A small-molecule ligand and the protein it binds are described below.
Small molecule (SMILES): C[C@H](N)c1ncnn1C

Sequence of chain 4.A:
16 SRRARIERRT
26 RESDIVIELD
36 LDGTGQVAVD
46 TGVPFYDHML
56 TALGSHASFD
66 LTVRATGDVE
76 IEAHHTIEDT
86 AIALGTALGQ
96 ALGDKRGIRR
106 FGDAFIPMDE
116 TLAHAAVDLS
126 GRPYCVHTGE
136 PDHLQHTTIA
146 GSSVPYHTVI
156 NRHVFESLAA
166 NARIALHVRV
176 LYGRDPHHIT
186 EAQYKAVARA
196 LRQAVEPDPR

Binding-site contacts:
Ligand atom N7 contacts residue MN1 of chain 23.B at 2.4 Å.
Ligand atom C9 contacts residue GLU83 of chain 23.A at 3.6 Å.
Ligand atom N7 contacts residue HIS79 of chain 23.A at 3.1 Å (h-bond).
Ligand atom C6 contacts residue HIS183 of chain 8.A at 3.8 Å.
Ligand atom C2 contacts residue GLU186 of chain 8.A at 3.8 Å.
Ligand atom C6 contacts residue HIS80 of chain 23.A at 3.8 Å.
Ligand atom N3 contacts residue HIS53 of chain 8.A at 3.3 Å (h-bond).
Ligand atom N5 contacts residue GLU186 of chain 8.A at 3.3 Å (salt-bridge).
Ligand atom C6 contacts residue MN1 of chain 8.C at 3.4 Å.
Ligand atom N7 contacts residue GLU83 of chain 23.A at 3.1 Å (salt-bridge).
Ligand atom N8 contacts residue MET113 of chain 8.A at 3.5 Å.
Ligand atom C4 contacts residue MET113 of chain 8.A at 3.5 Å (hydrophobic).
Ligand atom C2 contacts residue HIS80 of chain 23.A at 3.8 Å.
Ligand atom C4 contacts residue GLU186 of chain 8.A at 4.0 Å.
Ligand atom N3 contacts residue GLU186 of chain 8.A at 3.0 Å (salt-bridge).
Ligand atom N5 contacts residue HIS80 of chain 23.A at 3.0 Å (h-bond).
Ligand atom N8 contacts residue GLU83 of chain 23.A at 3.5 Å (salt-bridge).
Ligand atom C2 contacts residue MN1 of chain 8.C at 3.3 Å.
Ligand atom C9 contacts residue MET113 of chain 8.A at 4.1 Å (hydrophobic).
Ligand atom C1 contacts residue HIS80 of chain 23.A at 3.9 Å.
Ligand atom C1 contacts residue GLU27 of chain 23.A at 3.6 Å.
Ligand atom C6 contacts residue MN1 of chain 23.B at 3.3 Å.
Ligand atom C9 contacts residue ARG127 of chain 4.A at 3.4 Å.
Ligand atom C6 contacts residue MET113 of chain 8.A at 3.6 Å (hydrophobic).
Ligand atom C6 contacts residue HIS79 of chain 23.A at 3.1 Å.
Ligand atom C9 contacts residue MN1 of chain 23.B at 3.8 Å.
Ligand atom N5 contacts residue HIS182 of chain 8.A at 3.2 Å (h-bond).
Ligand atom N5 contacts residue MET113 of chain 8.A at 3.6 Å.
Ligand atom N7 contacts residue HIS183 of chain 8.A at 3.4 Å (h-bond).
Ligand atom N3 contacts residue MN1 of chain 8.C at 2.3 Å.
Ligand atom C6 contacts residue HIS182 of chain 8.A at 3.5 Å.
Ligand atom C6 contacts residue GLU83 of chain 23.A at 4.0 Å.
Ligand atom N5 contacts residue MN1 of chain 8.C at 2.3 Å.
Ligand atom C4 contacts residue MN1 of chain 8.C at 3.1 Å.
Ligand atom N3 contacts residue HIS80 of chain 23.A at 3.3 Å (h-bond).
Ligand atom C4 contacts residue HIS80 of chain 23.A at 3.6 Å.
Ligand atom C6 contacts residue GLU186 of chain 8.A at 4.1 Å.
Ligand atom N7 contacts residue MET113 of chain 8.A at 3.5 Å.
Ligand atom N8 contacts residue MN1 of chain 23.B at 3.4 Å.
Ligand atom C1 contacts residue MN1 of chain 8.C at 4.2 Å.

Sequence of chain 23.A:
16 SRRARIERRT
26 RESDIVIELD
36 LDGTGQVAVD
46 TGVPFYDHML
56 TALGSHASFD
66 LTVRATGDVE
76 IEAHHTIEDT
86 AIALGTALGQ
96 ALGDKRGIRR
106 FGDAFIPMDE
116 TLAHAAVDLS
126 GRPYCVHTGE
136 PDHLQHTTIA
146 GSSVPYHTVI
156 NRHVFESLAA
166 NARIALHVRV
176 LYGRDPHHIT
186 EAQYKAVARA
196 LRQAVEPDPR

Sequence of chain 8.A:
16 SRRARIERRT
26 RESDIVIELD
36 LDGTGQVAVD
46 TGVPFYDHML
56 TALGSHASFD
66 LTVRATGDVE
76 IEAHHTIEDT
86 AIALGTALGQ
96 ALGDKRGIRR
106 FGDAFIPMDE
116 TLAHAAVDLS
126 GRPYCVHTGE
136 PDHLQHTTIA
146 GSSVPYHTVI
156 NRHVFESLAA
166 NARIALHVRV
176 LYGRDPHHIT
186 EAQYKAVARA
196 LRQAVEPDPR